Sequence of chain 1.B:
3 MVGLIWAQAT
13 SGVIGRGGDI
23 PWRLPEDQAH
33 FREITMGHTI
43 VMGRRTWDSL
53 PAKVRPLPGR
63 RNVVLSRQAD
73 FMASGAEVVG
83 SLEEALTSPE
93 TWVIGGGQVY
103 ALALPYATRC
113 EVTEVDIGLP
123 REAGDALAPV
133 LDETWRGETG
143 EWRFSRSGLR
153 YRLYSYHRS

Binding-site contacts:
Ligand atom C10 contacts residue RKY1 of chain 1.I at 3.6 Å.
Ligand atom C09 contacts residue PHE33 of chain 1.B at 3.7 Å (hydrophobic).
Ligand atom C09 contacts residue RKY1 of chain 1.I at 3.6 Å.
Ligand atom C15 contacts residue ILE96 of chain 1.B at 3.6 Å (hydrophobic).
Ligand atom O03 contacts residue ARG62 of chain 1.B at 2.6 Å (salt-bridge).
Ligand atom C10 contacts residue PHE33 of chain 1.B at 4.0 Å (hydrophobic).
Ligand atom C05 contacts residue RKY1 of chain 1.I at 3.8 Å.
Ligand atom O07 contacts residue RKY1 of chain 1.I at 3.2 Å.
Ligand atom C02 contacts residue ARG62 of chain 1.B at 3.4 Å.
Ligand atom O16 contacts residue LEU52 of chain 1.B at 3.5 Å.
Ligand atom C11 contacts residue RKY1 of chain 1.I at 3.6 Å.
Ligand atom O12 contacts residue ILE22 of chain 1.B at 4.0 Å.
Ligand atom C18 contacts residue PHE33 of chain 1.B at 3.7 Å (hydrophobic).
Ligand atom C15 contacts residue PHE33 of chain 1.B at 3.8 Å (hydrophobic).
Ligand atom C02 contacts residue ARG34 of chain 1.B at 3.6 Å.
Ligand atom C18 contacts residue RKY1 of chain 1.I at 3.6 Å.
Ligand atom O12 contacts residue GOL1 of chain 1.L at 2.9 Å (h-bond).
Ligand atom C13 contacts residue NAP1 of chain 1.K at 3.7 Å.
Ligand atom O01 contacts residue ARG34 of chain 1.B at 3.4 Å.
Ligand atom O03 contacts residue ARG34 of chain 1.B at 3.1 Å (salt-bridge).
Ligand atom C11 contacts residue GOL1 of chain 1.L at 2.4 Å.
Ligand atom C13 contacts residue ILE22 of chain 1.B at 3.6 Å (hydrophobic).
Ligand atom C05 contacts residue GLN30 of chain 1.B at 3.6 Å.
Ligand atom O01 contacts residue PHE33 of chain 1.B at 3.5 Å.
Ligand atom C08 contacts residue RKY1 of chain 1.I at 3.4 Å.
Ligand atom C17 contacts residue RKY1 of chain 1.I at 3.6 Å.
Ligand atom C06 contacts residue RKY1 of chain 1.I at 3.3 Å.
Ligand atom C13 contacts residue RKY1 of chain 1.I at 3.7 Å.
Ligand atom C10 contacts residue GOL1 of chain 1.L at 1.4 Å.
Ligand atom C17 contacts residue GOL1 of chain 1.L at 3.7 Å.
Ligand atom C14 contacts residue THR48 of chain 1.B at 3.9 Å.
Ligand atom C08 contacts residue PHE33 of chain 1.B at 3.6 Å (hydrophobic).
Ligand atom C08 contacts residue GOL1 of chain 1.L at 3.7 Å.
Ligand atom C17 contacts residue PHE33 of chain 1.B at 3.9 Å (hydrophobic).
Ligand atom C09 contacts residue GOL1 of chain 1.L at 2.4 Å.
Ligand atom O01 contacts residue ARG62 of chain 1.B at 2.7 Å (salt-bridge).
Ligand atom C09 contacts residue GLN30 of chain 1.B at 3.6 Å.
Ligand atom O12 contacts residue RKY1 of chain 1.I at 3.9 Å.
Ligand atom C14 contacts residue ILE96 of chain 1.B at 3.9 Å (hydrophobic).
Ligand atom C14 contacts residue NAP1 of chain 1.K at 3.5 Å.

A small-molecule ligand and the protein it binds are described below.
Small molecule (SMILES): O=C(O)CCC(=O)c1ccc2c(c1)OCCCO2